Sequence of chain 1.B:
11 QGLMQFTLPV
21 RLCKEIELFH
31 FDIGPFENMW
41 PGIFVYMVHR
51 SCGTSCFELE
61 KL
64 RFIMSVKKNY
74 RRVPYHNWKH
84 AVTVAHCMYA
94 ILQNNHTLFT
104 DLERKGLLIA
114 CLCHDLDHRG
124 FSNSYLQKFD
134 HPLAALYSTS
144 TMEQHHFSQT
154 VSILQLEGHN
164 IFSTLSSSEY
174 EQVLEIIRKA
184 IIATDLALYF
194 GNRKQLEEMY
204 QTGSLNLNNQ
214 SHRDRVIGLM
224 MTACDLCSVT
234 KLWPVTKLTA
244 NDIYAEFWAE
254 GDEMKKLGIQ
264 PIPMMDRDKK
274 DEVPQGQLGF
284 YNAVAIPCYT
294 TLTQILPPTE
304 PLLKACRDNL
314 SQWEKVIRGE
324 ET

Binding-site contacts:
Ligand atom O11 contacts residue VAL232 of chain 1.B at 3.5 Å.
Ligand atom C6 contacts residue LEU189 of chain 1.B at 4.0 Å (hydrophobic).
Ligand atom C16 contacts residue ILE246 of chain 1.B at 3.7 Å (hydrophobic).
Ligand atom C2 contacts residue PHE250 of chain 1.B at 3.6 Å (hydrophobic).
Ligand atom N3 contacts residue PHE283 of chain 1.B at 3.4 Å.
Ligand atom N15 contacts residue TYR78 of chain 1.B at 4.0 Å.
Ligand atom C17 contacts residue TYR78 of chain 1.B at 3.9 Å (hydrophobic).
Ligand atom C4 contacts residue PHE250 of chain 1.B at 3.8 Å (hydrophobic).
Ligand atom C17 contacts residue SER231 of chain 1.B at 4.0 Å.
Ligand atom C17 contacts residue VAL232 of chain 1.B at 3.6 Å (hydrophobic).
Ligand atom N13 contacts residue PHE283 of chain 1.B at 3.5 Å.
Ligand atom C17 contacts residue LEU229 of chain 1.B at 3.8 Å (hydrophobic).
Ligand atom C17 contacts residue ILE246 of chain 1.B at 3.6 Å (hydrophobic).
Ligand atom C19 contacts residue LEU229 of chain 1.B at 3.5 Å (hydrophobic).
Ligand atom N3 contacts residue PHE250 of chain 1.B at 3.7 Å.
Ligand atom C12 contacts residue ILE246 of chain 1.B at 3.8 Å (hydrophobic).
Ligand atom O11 contacts residue ILE246 of chain 1.B at 3.7 Å.
Ligand atom C14 contacts residue PHE283 of chain 1.B at 3.9 Å (hydrophobic).
Ligand atom C4 contacts residue PHE283 of chain 1.B at 3.5 Å (hydrophobic).
Ligand atom O11 contacts residue GLN280 of chain 1.B at 3.1 Å (h-bond).
Ligand atom C1 contacts residue PHE283 of chain 1.B at 3.5 Å (hydrophobic).
Ligand atom C1 contacts residue PHE250 of chain 1.B at 3.7 Å (hydrophobic).
Ligand atom CL24 contacts residue HIS79 of chain 1.B at 3.9 Å.
Ligand atom C4 contacts residue GLN280 of chain 1.B at 3.6 Å.
Ligand atom C9 contacts residue ILE246 of chain 1.B at 3.8 Å (hydrophobic).
Ligand atom C2 contacts residue PHE283 of chain 1.B at 3.6 Å (hydrophobic).
Ligand atom C12 contacts residue PHE283 of chain 1.B at 3.6 Å (hydrophobic).
Ligand atom C8 contacts residue PHE283 of chain 1.B at 3.5 Å (hydrophobic).
Ligand atom C1 contacts residue MET267 of chain 1.B at 3.6 Å (hydrophobic).
Ligand atom C8 contacts residue PHE250 of chain 1.B at 3.9 Å (hydrophobic).
Ligand atom N10 contacts residue GLN280 of chain 1.B at 2.8 Å (h-bond).
Ligand atom N15 contacts residue LEU229 of chain 1.B at 3.6 Å.
Ligand atom CL24 contacts residue PHE250 of chain 1.B at 3.6 Å.
Ligand atom C7 contacts residue GLN280 of chain 1.B at 3.6 Å.
Ligand atom C7 contacts residue PHE283 of chain 1.B at 3.5 Å (hydrophobic).
Ligand atom N10 contacts residue PHE283 of chain 1.B at 3.5 Å.
Ligand atom C22 contacts residue HIS79 of chain 1.B at 3.9 Å.
Ligand atom C9 contacts residue PHE283 of chain 1.B at 3.6 Å (hydrophobic).
Ligand atom C14 contacts residue LEU229 of chain 1.B at 4.0 Å (hydrophobic).
Ligand atom C9 contacts residue GLN280 of chain 1.B at 3.7 Å.

This protein binds this small molecule.
Small molecule (SMILES): COc1ccc2[nH]c(=O)c3c(C)nc(-c4ccccc4Cl)n3c2n1